This protein binds this small molecule.
Small molecule (SMILES): COC1=C(OC)C(=O)C(C/C=C(/C)CCC=C(C)CC/C=C(/C)CC/C=C(\C)CC/C=C(\C)CC/C=C(\C)CC/C=C(/C)CCC=C(C)CCC=C(C)CCC=C(C)C)=C(C)C1=O

Binding-site contacts:
Ligand atom O1 contacts residue ARG25 of chain 1.Z at 3.3 Å.
Ligand atom O2 contacts residue ARG34 of chain 1.Z at 4.3 Å.
Ligand atom C5 contacts residue ARG274 of chain 1.Z at 4.2 Å.
Ligand atom C23 contacts residue ALA18 of chain 1.Z at 4.0 Å (hydrophobic).
Ligand atom C28 contacts residue LEU14 of chain 1.Z at 3.7 Å (hydrophobic).
Ligand atom C21 contacts residue MET225 of chain 1.Z at 3.7 Å (hydrophobic).
Ligand atom C30 contacts residue LEU14 of chain 1.Z at 4.3 Å (hydrophobic).
Ligand atom C19 contacts residue ALA52 of chain 1.Z at 3.6 Å (hydrophobic).
Ligand atom C26 contacts residue LEU15 of chain 1.Z at 4.0 Å (hydrophobic).
Ligand atom C15 contacts residue LEU55 of chain 1.Z at 3.9 Å (hydrophobic).
Ligand atom C20 contacts residue MET225 of chain 1.Z at 3.9 Å (hydrophobic).
Ligand atom C13 contacts residue ASP51 of chain 1.Z at 3.5 Å.
Ligand atom C23 contacts residue ALA52 of chain 1.Z at 3.6 Å (hydrophobic).
Ligand atom C4 contacts residue ARG274 of chain 1.Z at 4.2 Å.
Ligand atom C11 contacts residue PHE224 of chain 1.Z at 4.0 Å (hydrophobic).
Ligand atom C22 contacts residue MET225 of chain 1.Z at 3.6 Å (hydrophobic).
Ligand atom C20 contacts residue ALA221 of chain 1.Z at 4.1 Å (hydrophobic).
Ligand atom C12 contacts residue ASP51 of chain 1.Z at 4.1 Å.
Ligand atom C12 contacts residue PHE224 of chain 1.Z at 4.1 Å (hydrophobic).
Ligand atom C15 contacts residue PHE224 of chain 1.Z at 3.7 Å (hydrophobic).
Ligand atom C18 contacts residue ALA18 of chain 1.Z at 4.3 Å (hydrophobic).
Ligand atom C16 contacts residue ASP51 of chain 1.Z at 3.7 Å.
Ligand atom C20 contacts residue ALA52 of chain 1.Z at 3.9 Å (hydrophobic).
Ligand atom C27 contacts residue LEU15 of chain 1.Z at 4.1 Å (hydrophobic).
Ligand atom C10 contacts residue ARG25 of chain 1.Z at 3.9 Å.
Ligand atom C27 contacts residue LEU14 of chain 1.Z at 3.7 Å (hydrophobic).
Ligand atom C14 contacts residue THR21 of chain 1.Z at 4.2 Å.
Ligand atom C18 contacts residue ALA52 of chain 1.Z at 4.2 Å (hydrophobic).
Ligand atom C31 contacts residue ILE11 of chain 1.Z at 3.9 Å (hydrophobic).
Ligand atom C18 contacts residue PRO48 of chain 1.Z at 4.1 Å (hydrophobic).
Ligand atom C25 contacts residue ILE49 of chain 1.Z at 4.2 Å (hydrophobic).
Ligand atom C26 contacts residue LEU14 of chain 1.Z at 3.6 Å (hydrophobic).
Ligand atom C11 contacts residue ARG25 of chain 1.Z at 4.0 Å.
Ligand atom C13 contacts residue THR21 of chain 1.Z at 4.1 Å.
Ligand atom C26 contacts residue ALA18 of chain 1.Z at 4.2 Å (hydrophobic).
Ligand atom C9 contacts residue ARG25 of chain 1.Z at 4.1 Å.
Ligand atom C14 contacts residue PHE224 of chain 1.Z at 3.9 Å (hydrophobic).
Ligand atom C8 contacts residue PHE224 of chain 1.Z at 3.7 Å (hydrophobic).
Ligand atom C21 contacts residue ALA18 of chain 1.Z at 3.8 Å (hydrophobic).
Ligand atom C7 contacts residue PHE224 of chain 1.Z at 3.7 Å (hydrophobic).

Sequence of chain 1.Z:
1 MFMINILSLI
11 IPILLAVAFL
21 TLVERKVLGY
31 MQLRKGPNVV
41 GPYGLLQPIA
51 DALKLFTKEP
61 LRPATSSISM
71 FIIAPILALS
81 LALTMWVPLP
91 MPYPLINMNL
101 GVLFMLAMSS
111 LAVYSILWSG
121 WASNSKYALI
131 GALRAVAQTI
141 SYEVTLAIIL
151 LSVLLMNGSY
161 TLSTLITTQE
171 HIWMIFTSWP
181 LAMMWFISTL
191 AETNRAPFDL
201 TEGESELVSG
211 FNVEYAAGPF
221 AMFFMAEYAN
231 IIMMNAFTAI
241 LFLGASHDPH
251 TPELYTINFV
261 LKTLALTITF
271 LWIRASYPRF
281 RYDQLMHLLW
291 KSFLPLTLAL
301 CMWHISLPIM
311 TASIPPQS